Sequence of chain 1.L:
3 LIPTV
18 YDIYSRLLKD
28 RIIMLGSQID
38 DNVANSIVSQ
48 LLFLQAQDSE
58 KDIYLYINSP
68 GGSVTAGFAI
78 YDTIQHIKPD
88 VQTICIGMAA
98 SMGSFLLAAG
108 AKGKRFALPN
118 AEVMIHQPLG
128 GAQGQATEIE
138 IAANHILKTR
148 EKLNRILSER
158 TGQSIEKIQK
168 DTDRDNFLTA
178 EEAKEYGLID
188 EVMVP

Sequence of chain 1.M:
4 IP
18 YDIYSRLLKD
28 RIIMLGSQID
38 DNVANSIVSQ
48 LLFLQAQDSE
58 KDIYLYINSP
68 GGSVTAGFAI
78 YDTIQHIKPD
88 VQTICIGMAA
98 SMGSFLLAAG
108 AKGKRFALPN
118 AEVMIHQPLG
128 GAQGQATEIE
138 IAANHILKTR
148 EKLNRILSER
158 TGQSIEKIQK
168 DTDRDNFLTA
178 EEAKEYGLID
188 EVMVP

Binding-site contacts:
Ligand atom C26 contacts residue LEU49 of chain 1.L at 3.5 Å (hydrophobic).
Ligand atom C51 contacts residue ILE91 of chain 1.M at 3.2 Å (hydrophobic).
Ligand atom C10 contacts residue LEU49 of chain 1.L at 3.7 Å (hydrophobic).
Ligand atom C25 contacts residue LEU49 of chain 1.L at 3.5 Å (hydrophobic).
Ligand atom C9 contacts residue HIS83 of chain 1.L at 3.8 Å.
Ligand atom C29 contacts residue TYR63 of chain 1.M at 3.7 Å (hydrophobic).
Ligand atom C29 contacts residue LEU49 of chain 1.L at 3.9 Å (hydrophobic).
Ligand atom C27 contacts residue LEU49 of chain 1.L at 3.6 Å (hydrophobic).
Ligand atom C11 contacts residue LEU49 of chain 1.L at 3.5 Å (hydrophobic).
Ligand atom C23 contacts residue LEU49 of chain 1.L at 3.7 Å (hydrophobic).
Ligand atom C2 contacts residue ILE29 of chain 1.M at 3.8 Å (hydrophobic).
Ligand atom C51 contacts residue TYR61 of chain 1.M at 3.3 Å (hydrophobic).
Ligand atom C26 contacts residue ILE93 of chain 1.M at 3.4 Å (hydrophobic).
Ligand atom F42 contacts residue ARG23 of chain 1.M at 2.9 Å.
Ligand atom C24 contacts residue LEU49 of chain 1.L at 3.5 Å (hydrophobic).
Ligand atom O1 contacts residue ILE29 of chain 1.M at 3.3 Å.
Ligand atom C4 contacts residue TYR61 of chain 1.M at 3.8 Å (hydrophobic).
Ligand atom C38 contacts residue ALA53 of chain 1.L at 3.8 Å (hydrophobic).
Ligand atom O32 contacts residue MET190 of chain 1.M at 3.1 Å.
Ligand atom C28 contacts residue LEU49 of chain 1.L at 3.5 Å (hydrophobic).
Ligand atom F41 contacts residue ALA53 of chain 1.L at 3.2 Å.
Ligand atom C25 contacts residue ILE93 of chain 1.M at 3.4 Å (hydrophobic).
Ligand atom C35 contacts residue ASP27 of chain 1.M at 3.6 Å.
Ligand atom C10 contacts residue GLN52 of chain 1.L at 3.0 Å.
Ligand atom C29 contacts residue ILE29 of chain 1.M at 3.6 Å (hydrophobic).
Ligand atom C11 contacts residue GLN52 of chain 1.L at 2.7 Å.
Ligand atom O32 contacts residue HIS83 of chain 1.L at 3.9 Å.
Ligand atom C11 contacts residue HIS83 of chain 1.L at 3.3 Å.
Ligand atom C36 contacts residue ASP27 of chain 1.M at 3.3 Å.
Ligand atom C27 contacts residue ILE93 of chain 1.M at 3.8 Å (hydrophobic).
Ligand atom C37 contacts residue ALA53 of chain 1.L at 3.3 Å (hydrophobic).
Ligand atom F41 contacts residue PHE50 of chain 1.L at 3.3 Å.
Ligand atom C22 contacts residue LEU49 of chain 1.L at 3.8 Å (hydrophobic).
Ligand atom C25 contacts residue THR80 of chain 1.L at 3.7 Å.
Ligand atom F42 contacts residue ASP27 of chain 1.M at 2.9 Å.
Ligand atom C26 contacts residue VAL45 of chain 1.L at 3.6 Å (hydrophobic).
Ligand atom C28 contacts residue TYR63 of chain 1.M at 3.7 Å (hydrophobic).
Ligand atom F40 contacts residue LEU24 of chain 1.M at 3.1 Å.
Ligand atom C9 contacts residue GLN52 of chain 1.L at 3.9 Å.
Ligand atom C46 contacts residue GLN52 of chain 1.L at 3.5 Å.

A small-molecule ligand and the protein it binds are described below.
Small molecule (SMILES): CC[C@H](C)[C@H]1C(=O)N([C@H](C)c2cccc3ccccc23)C[C@@H]2N(C(=O)NCCCC(F)(F)F)CCC(=O)N12